This protein binds this small molecule.
Small molecule (SMILES): CC(=O)N[C@H]1[C@H](O[C@H]2[C@H](O)[C@@H](NC(C)=O)CO[C@@H]2CO)O[C@H](CO)[C@@H](O)[C@@H]1O

Sequence of chain 1.A:
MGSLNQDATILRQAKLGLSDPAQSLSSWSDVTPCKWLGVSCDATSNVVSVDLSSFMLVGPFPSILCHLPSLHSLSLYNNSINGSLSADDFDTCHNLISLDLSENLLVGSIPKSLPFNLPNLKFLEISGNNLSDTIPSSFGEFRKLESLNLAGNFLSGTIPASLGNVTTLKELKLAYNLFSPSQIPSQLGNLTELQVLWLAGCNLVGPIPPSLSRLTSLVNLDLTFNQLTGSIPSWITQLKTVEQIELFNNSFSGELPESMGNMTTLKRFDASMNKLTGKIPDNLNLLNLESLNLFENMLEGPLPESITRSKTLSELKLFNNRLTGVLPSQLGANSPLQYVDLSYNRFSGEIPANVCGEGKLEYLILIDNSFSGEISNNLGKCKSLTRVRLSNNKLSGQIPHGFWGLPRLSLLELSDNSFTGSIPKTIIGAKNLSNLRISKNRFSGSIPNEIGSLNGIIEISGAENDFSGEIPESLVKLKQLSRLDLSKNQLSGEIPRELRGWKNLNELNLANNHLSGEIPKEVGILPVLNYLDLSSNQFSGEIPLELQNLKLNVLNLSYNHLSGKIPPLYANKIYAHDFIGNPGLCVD

Binding-site contacts:
Ligand atom C2 contacts residue SER60 of chain 1.A at 4.0 Å.
Ligand atom O7 contacts residue TYR83 of chain 1.A at 4.0 Å.
Ligand atom O7 contacts residue ASN84 of chain 1.A at 3.5 Å (h-bond).
Ligand atom O7 contacts residue SER60 of chain 1.A at 4.1 Å.
Ligand atom O6 contacts residue MET62 of chain 1.A at 4.2 Å.
Ligand atom N2 contacts residue ASN84 of chain 1.A at 2.9 Å (h-bond).
Ligand atom C6 contacts residue SER60 of chain 1.A at 4.1 Å.
Ligand atom C1 contacts residue SER60 of chain 1.A at 3.7 Å.
Ligand atom C6 contacts residue MET62 of chain 1.A at 4.0 Å (hydrophobic).
Ligand atom C8 contacts residue ASN84 of chain 1.A at 4.5 Å.
Ligand atom C2 contacts residue ASN84 of chain 1.A at 2.4 Å.
Ligand atom C8 contacts residue MET62 of chain 1.A at 4.1 Å (hydrophobic).
Ligand atom C7 contacts residue TYR83 of chain 1.A at 4.2 Å (hydrophobic).
Ligand atom C8 contacts residue TYR83 of chain 1.A at 3.6 Å (hydrophobic).
Ligand atom C1 contacts residue ASN84 of chain 1.A at 1.4 Å.
Ligand atom C7 contacts residue ASN84 of chain 1.A at 3.4 Å.
Ligand atom O5 contacts residue SER60 of chain 1.A at 3.5 Å.
Ligand atom C5 contacts residue ASN84 of chain 1.A at 3.6 Å.
Ligand atom C4 contacts residue ASN84 of chain 1.A at 4.2 Å.
Ligand atom O5 contacts residue ASN84 of chain 1.A at 2.3 Å (h-bond).
Ligand atom O6 contacts residue SER60 of chain 1.A at 3.1 Å (h-bond).
Ligand atom C3 contacts residue ASN84 of chain 1.A at 3.8 Å.